The protein below binds the small molecule below.
Small molecule (SMILES): CC(=O)N[C@@H]1[C@@H](O)[C@H](O)[C@@H](CO)O[C@H]1O

Binding-site contacts:
Ligand atom O5 contacts residue ASN257 of chain 1.A at 2.5 Å (h-bond).
Ligand atom C7 contacts residue VAL90 of chain 1.A at 4.4 Å (hydrophobic).
Ligand atom C2 contacts residue ASN257 of chain 1.A at 2.5 Å.
Ligand atom C7 contacts residue ASN257 of chain 1.A at 3.2 Å.
Ligand atom C8 contacts residue VAL90 of chain 1.A at 3.9 Å (hydrophobic).
Ligand atom O5 contacts residue ASN245 of chain 1.A at 4.3 Å.
Ligand atom O7 contacts residue ASN257 of chain 1.A at 3.2 Å (h-bond).
Ligand atom N2 contacts residue VAL90 of chain 1.A at 3.9 Å.
Ligand atom C1 contacts residue ASN257 of chain 1.A at 1.5 Å.
Ligand atom C8 contacts residue ASN257 of chain 1.A at 3.9 Å.
Ligand atom C5 contacts residue ASN257 of chain 1.A at 3.9 Å.
Ligand atom C8 contacts residue GLY92 of chain 1.A at 3.3 Å.
Ligand atom N2 contacts residue ASN257 of chain 1.A at 2.9 Å (h-bond).
Ligand atom C3 contacts residue ASN257 of chain 1.A at 3.9 Å.
Ligand atom C8 contacts residue THR256 of chain 1.A at 4.0 Å.
Ligand atom C4 contacts residue ASN257 of chain 1.A at 4.4 Å.
Ligand atom C1 contacts residue ASN245 of chain 1.A at 4.2 Å.

Sequence of chain 1.A:
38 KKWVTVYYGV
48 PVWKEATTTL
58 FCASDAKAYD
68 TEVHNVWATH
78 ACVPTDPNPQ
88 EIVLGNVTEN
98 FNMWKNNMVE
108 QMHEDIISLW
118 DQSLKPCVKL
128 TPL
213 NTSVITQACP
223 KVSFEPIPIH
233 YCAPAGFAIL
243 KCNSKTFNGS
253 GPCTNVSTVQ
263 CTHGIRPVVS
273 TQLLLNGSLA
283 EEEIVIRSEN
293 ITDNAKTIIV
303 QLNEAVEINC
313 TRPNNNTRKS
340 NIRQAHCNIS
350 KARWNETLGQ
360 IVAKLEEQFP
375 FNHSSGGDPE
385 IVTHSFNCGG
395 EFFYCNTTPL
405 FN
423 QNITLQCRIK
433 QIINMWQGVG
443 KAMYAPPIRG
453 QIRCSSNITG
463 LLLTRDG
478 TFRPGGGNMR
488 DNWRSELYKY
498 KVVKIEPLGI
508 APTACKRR